Sequence of chain 10.A:
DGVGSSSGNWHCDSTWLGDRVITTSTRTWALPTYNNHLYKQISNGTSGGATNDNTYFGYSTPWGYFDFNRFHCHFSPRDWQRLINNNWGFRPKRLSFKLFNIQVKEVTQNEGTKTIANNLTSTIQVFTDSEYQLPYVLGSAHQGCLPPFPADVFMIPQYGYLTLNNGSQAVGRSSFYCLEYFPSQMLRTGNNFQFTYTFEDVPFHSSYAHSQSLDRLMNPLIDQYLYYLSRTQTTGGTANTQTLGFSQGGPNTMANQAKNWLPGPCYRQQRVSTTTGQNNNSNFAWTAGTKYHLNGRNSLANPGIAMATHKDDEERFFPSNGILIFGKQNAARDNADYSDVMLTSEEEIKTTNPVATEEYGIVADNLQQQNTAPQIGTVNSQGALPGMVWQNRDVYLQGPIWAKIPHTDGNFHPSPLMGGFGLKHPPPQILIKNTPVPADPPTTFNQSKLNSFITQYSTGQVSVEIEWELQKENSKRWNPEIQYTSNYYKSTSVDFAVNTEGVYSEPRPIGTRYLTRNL

Binding-site contacts:
Ligand atom N3 contacts residue ASP201 of chain 1.A at 4.2 Å.
Ligand atom C6 contacts residue PRO203 of chain 1.A at 4.0 Å (hydrophobic).
Ligand atom N1 contacts residue PRO203 of chain 1.A at 3.8 Å.
Ligand atom C1' contacts residue PRO203 of chain 1.A at 4.1 Å (hydrophobic).
Ligand atom C5 contacts residue PRO203 of chain 1.A at 4.0 Å (hydrophobic).
Ligand atom N6 contacts residue GLY422 of chain 1.A at 3.3 Å (h-bond).
Ligand atom N7 contacts residue PRO203 of chain 1.A at 4.1 Å.
Ligand atom N1 contacts residue PRO203 of chain 1.A at 4.2 Å.
Ligand atom C6 contacts residue PRO203 of chain 1.A at 4.0 Å (hydrophobic).
Ligand atom OP2 contacts residue ASP409 of chain 10.A at 3.2 Å (salt-bridge).
Ligand atom N7 contacts residue ASN392 of chain 1.A at 4.2 Å.
Ligand atom N1 contacts residue VAL202 of chain 1.A at 3.5 Å.
Ligand atom C2 contacts residue PRO203 of chain 1.A at 4.0 Å (hydrophobic).
Ligand atom C5 contacts residue ASP201 of chain 1.A at 3.3 Å.
Ligand atom C2' contacts residue PRO203 of chain 1.A at 3.3 Å (hydrophobic).
Ligand atom C4 contacts residue ASP201 of chain 1.A at 3.5 Å.
Ligand atom C2' contacts residue HIS413 of chain 1.A at 3.7 Å.
Ligand atom C2 contacts residue GLY422 of chain 1.A at 3.2 Å.
Ligand atom N6 contacts residue GLY420 of chain 1.A at 3.7 Å.
Ligand atom N4 contacts residue VAL202 of chain 1.A at 2.9 Å (h-bond).
Ligand atom C4 contacts residue PRO203 of chain 1.A at 4.1 Å (hydrophobic).
Ligand atom C5 contacts residue VAL202 of chain 1.A at 3.6 Å (hydrophobic).
Ligand atom N7 contacts residue SER415 of chain 1.A at 3.9 Å.
Ligand atom C6 contacts residue SER415 of chain 1.A at 4.1 Å.
Ligand atom C5 contacts residue ARG91 of chain 1.A at 4.2 Å.
Ligand atom C4 contacts residue VAL202 of chain 1.A at 3.7 Å (hydrophobic).
Ligand atom C4 contacts residue PRO203 of chain 1.A at 4.0 Å (hydrophobic).
Ligand atom N4 contacts residue ASP201 of chain 1.A at 2.6 Å.
Ligand atom C2' contacts residue PRO414 of chain 1.A at 3.6 Å (hydrophobic).
Ligand atom C2 contacts residue VAL202 of chain 1.A at 4.1 Å (hydrophobic).
Ligand atom N6 contacts residue PHE421 of chain 1.A at 3.8 Å.
Ligand atom N7 contacts residue HIS413 of chain 1.A at 4.2 Å.
Ligand atom N6 contacts residue VAL202 of chain 1.A at 4.2 Å.
Ligand atom C8 contacts residue HIS413 of chain 1.A at 3.9 Å.
Ligand atom C6 contacts residue VAL202 of chain 1.A at 4.1 Å (hydrophobic).
Ligand atom C5 contacts residue PRO203 of chain 1.A at 3.8 Å (hydrophobic).
Ligand atom C6 contacts residue GLY422 of chain 1.A at 3.7 Å.
Ligand atom O3' contacts residue PRO414 of chain 1.A at 4.2 Å.
Ligand atom N1 contacts residue GLY422 of chain 1.A at 2.9 Å (h-bond).
Ligand atom N6 contacts residue SER415 of chain 1.A at 3.8 Å.

The small molecule below binds the protein below.
Small molecule (SMILES): Nc1ccn([C@H]2C[C@H](O[P](=O)(O)OC[C@H]3O[C@@H](n4cnc5c(N)ncnc54)C[C@@H]3O)[C@@H](CO)O2)c(=O)n1

Sequence of chain 1.A:
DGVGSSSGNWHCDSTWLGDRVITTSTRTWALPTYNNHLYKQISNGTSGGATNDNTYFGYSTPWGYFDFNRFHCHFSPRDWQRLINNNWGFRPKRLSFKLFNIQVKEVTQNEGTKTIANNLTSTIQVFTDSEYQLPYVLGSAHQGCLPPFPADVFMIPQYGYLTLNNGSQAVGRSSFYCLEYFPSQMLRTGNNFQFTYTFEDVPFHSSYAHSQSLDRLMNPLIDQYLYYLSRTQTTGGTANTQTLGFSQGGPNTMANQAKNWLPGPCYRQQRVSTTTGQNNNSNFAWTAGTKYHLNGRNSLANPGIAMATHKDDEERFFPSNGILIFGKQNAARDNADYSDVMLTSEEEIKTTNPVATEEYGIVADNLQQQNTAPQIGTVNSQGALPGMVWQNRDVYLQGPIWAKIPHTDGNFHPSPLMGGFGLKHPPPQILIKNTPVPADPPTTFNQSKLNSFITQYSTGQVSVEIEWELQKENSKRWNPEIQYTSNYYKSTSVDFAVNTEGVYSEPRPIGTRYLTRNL